Sequence of chain 2.B:
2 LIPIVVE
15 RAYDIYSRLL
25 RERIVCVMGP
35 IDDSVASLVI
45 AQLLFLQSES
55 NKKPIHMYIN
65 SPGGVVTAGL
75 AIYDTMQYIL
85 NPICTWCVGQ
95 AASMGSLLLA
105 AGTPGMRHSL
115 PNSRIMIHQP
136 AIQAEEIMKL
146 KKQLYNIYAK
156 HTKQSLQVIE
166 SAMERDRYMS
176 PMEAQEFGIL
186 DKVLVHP

Sequence of chain 2.C:
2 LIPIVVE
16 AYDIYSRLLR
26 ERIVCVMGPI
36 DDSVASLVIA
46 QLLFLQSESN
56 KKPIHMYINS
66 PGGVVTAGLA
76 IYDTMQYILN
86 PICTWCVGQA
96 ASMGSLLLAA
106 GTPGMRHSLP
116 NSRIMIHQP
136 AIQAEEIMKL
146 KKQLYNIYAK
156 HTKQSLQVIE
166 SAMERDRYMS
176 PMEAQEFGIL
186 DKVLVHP

Binding-site contacts:
Ligand atom C19 contacts residue SER52 of chain 2.B at 3.6 Å.
Ligand atom C23 contacts residue HIS60 of chain 2.C at 3.2 Å.
Ligand atom C3 contacts residue THR79 of chain 2.B at 3.5 Å.
Ligand atom N4 contacts residue GLU26 of chain 2.C at 3.0 Å.
Ligand atom C5 contacts residue TYR82 of chain 2.B at 3.7 Å (hydrophobic).
Ligand atom N1 contacts residue VAL92 of chain 2.C at 3.0 Å.
Ligand atom C20 contacts residue SER52 of chain 2.B at 3.4 Å.
Ligand atom C18 contacts residue PHE49 of chain 2.B at 3.8 Å (hydrophobic).
Ligand atom C1 contacts residue TYR62 of chain 2.C at 3.9 Å (hydrophobic).
Ligand atom C4 contacts residue TYR82 of chain 2.B at 3.9 Å (hydrophobic).
Ligand atom C7 contacts residue TYR62 of chain 2.C at 3.7 Å (hydrophobic).
Ligand atom C22 contacts residue GLU26 of chain 2.C at 3.5 Å.
Ligand atom N1 contacts residue TYR62 of chain 2.C at 3.6 Å.
Ligand atom C20 contacts residue GLU26 of chain 2.C at 3.5 Å.
Ligand atom C11 contacts residue TYR62 of chain 2.C at 3.0 Å (hydrophobic).
Ligand atom C9 contacts residue TYR62 of chain 2.C at 3.4 Å (hydrophobic).
Ligand atom C16 contacts residue ILE28 of chain 2.C at 3.8 Å (hydrophobic).
Ligand atom N2 contacts residue TYR62 of chain 2.C at 2.7 Å (h-bond).
Ligand atom C19 contacts residue GLU26 of chain 2.C at 3.4 Å.
Ligand atom C9 contacts residue HIS60 of chain 2.C at 3.3 Å.
Ligand atom C1 contacts residue ILE44 of chain 2.B at 3.8 Å (hydrophobic).
Ligand atom C15 contacts residue GLU26 of chain 2.C at 3.7 Å.
Ligand atom C8 contacts residue TRP90 of chain 2.C at 3.3 Å (hydrophobic).
Ligand atom C13 contacts residue TYR62 of chain 2.C at 3.7 Å (hydrophobic).
Ligand atom C8 contacts residue TYR62 of chain 2.C at 3.6 Å (hydrophobic).
Ligand atom C7 contacts residue TRP90 of chain 2.C at 3.4 Å (hydrophobic).
Ligand atom C24 contacts residue TYR62 of chain 2.C at 3.4 Å (hydrophobic).
Ligand atom C4 contacts residue LEU114 of chain 2.C at 3.9 Å (hydrophobic).
Ligand atom C12 contacts residue TYR62 of chain 2.C at 3.0 Å (hydrophobic).
Ligand atom C1 contacts residue VAL92 of chain 2.C at 3.4 Å (hydrophobic).
Ligand atom C3 contacts residue LEU114 of chain 2.C at 3.9 Å (hydrophobic).
Ligand atom C6 contacts residue TYR62 of chain 2.C at 3.8 Å (hydrophobic).
Ligand atom C17 contacts residue LEU48 of chain 2.B at 3.5 Å (hydrophobic).
Ligand atom C10 contacts residue TYR62 of chain 2.C at 3.1 Å (hydrophobic).
Ligand atom C6 contacts residue TRP90 of chain 2.C at 3.9 Å (hydrophobic).
Ligand atom CL1 contacts residue ARG22 of chain 2.C at 3.9 Å.
Ligand atom N1 contacts residue ILE44 of chain 2.B at 3.7 Å.
Ligand atom C17 contacts residue LEU23 of chain 2.C at 3.7 Å (hydrophobic).
Ligand atom C16 contacts residue LEU48 of chain 2.B at 3.7 Å (hydrophobic).
Ligand atom CL1 contacts residue PHE49 of chain 2.B at 3.4 Å.

The small molecule below binds the protein below.
Small molecule (SMILES): N#Cc1cccc(CN2CCC3=C(C2)C(=O)N(Cc2ccc(Cl)cc2)C2=NCCN23)c1